Sequence of chain 1.B:
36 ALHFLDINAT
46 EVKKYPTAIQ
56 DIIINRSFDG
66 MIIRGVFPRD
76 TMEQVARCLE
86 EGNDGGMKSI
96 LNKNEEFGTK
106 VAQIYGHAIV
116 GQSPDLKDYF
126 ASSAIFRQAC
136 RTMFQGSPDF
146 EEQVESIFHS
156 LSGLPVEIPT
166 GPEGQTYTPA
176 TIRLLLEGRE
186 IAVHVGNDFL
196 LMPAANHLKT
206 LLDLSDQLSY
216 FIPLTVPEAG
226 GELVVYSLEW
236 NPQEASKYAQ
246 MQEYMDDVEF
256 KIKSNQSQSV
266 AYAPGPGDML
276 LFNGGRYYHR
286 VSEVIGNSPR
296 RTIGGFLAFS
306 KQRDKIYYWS

Binding-site contacts:
Ligand atom CAC contacts residue HIS189 of chain 1.B at 4.3 Å.
Ligand atom CAR contacts residue VAL106 of chain 1.B at 4.2 Å (hydrophobic).
Ligand atom CAO contacts residue VAL106 of chain 1.B at 4.1 Å (hydrophobic).
Ligand atom NAM contacts residue MET250 of chain 1.B at 3.6 Å.
Ligand atom CAL contacts residue HIS189 of chain 1.B at 3.8 Å.
Ligand atom NAM contacts residue VAL106 of chain 1.B at 3.5 Å.
Ligand atom CAE contacts residue ALA107 of chain 1.B at 3.5 Å (hydrophobic).
Ligand atom CAA contacts residue PHE194 of chain 1.B at 3.8 Å (hydrophobic).
Ligand atom CAG contacts residue PHE102 of chain 1.B at 3.7 Å (hydrophobic).
Ligand atom CAF contacts residue PHE301 of chain 1.B at 4.2 Å (hydrophobic).
Ligand atom CAQ contacts residue MET246 of chain 1.B at 3.5 Å (hydrophobic).
Ligand atom CAB contacts residue HIS189 of chain 1.B at 4.2 Å.
Ligand atom CAC contacts residue VAL115 of chain 1.B at 4.3 Å (hydrophobic).
Ligand atom NAM contacts residue MET246 of chain 1.B at 3.3 Å.
Ligand atom CAB contacts residue ALA187 of chain 1.B at 3.9 Å (hydrophobic).
Ligand atom CAC contacts residue PHE194 of chain 1.B at 3.9 Å (hydrophobic).
Ligand atom CAD contacts residue ARG178 of chain 1.B at 3.8 Å.
Ligand atom CAJ contacts residue ILE109 of chain 1.B at 3.9 Å (hydrophobic).
Ligand atom CAH contacts residue ASN99 of chain 1.B at 3.7 Å.
Ligand atom CAI contacts residue MET246 of chain 1.B at 3.5 Å (hydrophobic).
Ligand atom CAE contacts residue VAL106 of chain 1.B at 4.3 Å (hydrophobic).
Ligand atom CAK contacts residue HIS189 of chain 1.B at 3.3 Å.
Ligand atom CAJ contacts residue ASN99 of chain 1.B at 4.3 Å.
Ligand atom CAI contacts residue VAL106 of chain 1.B at 3.8 Å (hydrophobic).
Ligand atom CAD contacts residue ILE109 of chain 1.B at 4.2 Å (hydrophobic).
Ligand atom CAC contacts residue MET246 of chain 1.B at 4.0 Å (hydrophobic).
Ligand atom CAO contacts residue MET246 of chain 1.B at 4.2 Å (hydrophobic).
Ligand atom CAE contacts residue ILE186 of chain 1.B at 3.9 Å (hydrophobic).
Ligand atom NAN contacts residue ILE109 of chain 1.B at 3.6 Å.
Ligand atom CAQ contacts residue VAL106 of chain 1.B at 3.6 Å (hydrophobic).
Ligand atom CAS contacts residue ILE186 of chain 1.B at 4.1 Å (hydrophobic).
Ligand atom CAE contacts residue ILE109 of chain 1.B at 3.9 Å (hydrophobic).
Ligand atom CAB contacts residue MET250 of chain 1.B at 4.1 Å (hydrophobic).
Ligand atom CAL contacts residue ILE186 of chain 1.B at 4.0 Å (hydrophobic).
Ligand atom CAA contacts residue VAL115 of chain 1.B at 3.4 Å (hydrophobic).
Ligand atom CAA contacts residue PHE301 of chain 1.B at 3.5 Å (hydrophobic).
Ligand atom CAK contacts residue ILE186 of chain 1.B at 3.9 Å (hydrophobic).
Ligand atom CAT contacts residue ILE109 of chain 1.B at 3.8 Å (hydrophobic).
Ligand atom CAG contacts residue ASN99 of chain 1.B at 4.2 Å.
Ligand atom CAI contacts residue PHE102 of chain 1.B at 3.8 Å (hydrophobic).

The protein below binds the small molecule below.
Small molecule (SMILES): [C-]#[N+][C@@H]1[C@@H]2c3c([nH]c4ccccc34)C(C)(C)[C@H]2CC[C@@]1(C)CC